The protein below binds the small molecule below.
Small molecule (SMILES): CCN(CC)C(=O)c1ccc([C@H](c2cccc(O)c2)N2C[C@@H](C)N(Cc3ccccc3)C[C@@H]2C)cc1

Sequence of chain 1.A:
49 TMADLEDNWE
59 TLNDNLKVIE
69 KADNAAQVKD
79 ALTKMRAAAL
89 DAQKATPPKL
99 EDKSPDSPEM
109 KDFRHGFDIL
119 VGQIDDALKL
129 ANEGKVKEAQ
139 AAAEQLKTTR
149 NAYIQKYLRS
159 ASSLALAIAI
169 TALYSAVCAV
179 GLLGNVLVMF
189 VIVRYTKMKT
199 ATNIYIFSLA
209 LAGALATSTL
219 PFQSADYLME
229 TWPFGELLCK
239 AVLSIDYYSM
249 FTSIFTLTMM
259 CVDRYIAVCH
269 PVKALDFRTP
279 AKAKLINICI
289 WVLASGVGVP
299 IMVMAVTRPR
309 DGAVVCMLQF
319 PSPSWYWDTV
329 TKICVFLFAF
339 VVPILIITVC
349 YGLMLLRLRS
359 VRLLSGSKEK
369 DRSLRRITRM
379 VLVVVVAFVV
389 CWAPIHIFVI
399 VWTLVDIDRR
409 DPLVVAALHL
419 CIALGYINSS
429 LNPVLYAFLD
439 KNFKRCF

Binding-site contacts:
Ligand atom CAU contacts residue VAL397 of chain 1.A at 3.5 Å (hydrophobic).
Ligand atom CAX contacts residue ILE393 of chain 1.A at 3.8 Å (hydrophobic).
Ligand atom CAE contacts residue ALA214 of chain 1.A at 3.6 Å (hydrophobic).
Ligand atom CAF contacts residue TRP390 of chain 1.A at 3.6 Å (hydrophobic).
Ligand atom CAB contacts residue ASP244 of chain 1.A at 3.6 Å.
Ligand atom CAA contacts residue GLY423 of chain 1.A at 3.7 Å.
Ligand atom CAG contacts residue ASP244 of chain 1.A at 3.4 Å.
Ligand atom CBI contacts residue TRP400 of chain 1.A at 3.6 Å (hydrophobic).
Ligand atom CAO contacts residue ASP244 of chain 1.A at 3.3 Å.
Ligand atom NAH contacts residue ASP244 of chain 1.A at 3.0 Å (salt-bridge).
Ligand atom CAU contacts residue VAL333 of chain 1.A at 3.8 Å (hydrophobic).
Ligand atom OBC contacts residue LYS330 of chain 1.A at 3.4 Å.
Ligand atom CAD contacts residue ASP244 of chain 1.A at 3.3 Å.
Ligand atom CAN contacts residue ILE420 of chain 1.A at 3.5 Å (hydrophobic).
Ligand atom CAD contacts residue MET248 of chain 1.A at 3.5 Å (hydrophobic).
Ligand atom CAS contacts residue TYR245 of chain 1.A at 3.8 Å (hydrophobic).
Ligand atom CAT contacts residue VAL333 of chain 1.A at 3.5 Å (hydrophobic).
Ligand atom CAO contacts residue MET248 of chain 1.A at 3.8 Å (hydrophobic).
Ligand atom CAI contacts residue MET248 of chain 1.A at 3.6 Å (hydrophobic).
Ligand atom CAF contacts residue GLY423 of chain 1.A at 3.7 Å.
Ligand atom CBJ contacts residue VAL397 of chain 1.A at 3.8 Å (hydrophobic).
Ligand atom CAJ contacts residue MET248 of chain 1.A at 3.6 Å (hydrophobic).
Ligand atom CAE contacts residue MET248 of chain 1.A at 3.6 Å (hydrophobic).
Ligand atom CAV contacts residue VAL397 of chain 1.A at 3.8 Å (hydrophobic).
Ligand atom CBG contacts residue LEU416 of chain 1.A at 3.8 Å (hydrophobic).
Ligand atom CAL contacts residue ASP244 of chain 1.A at 3.2 Å.
Ligand atom CAA contacts residue TRP390 of chain 1.A at 3.3 Å (hydrophobic).
Ligand atom CAV contacts residue HIS394 of chain 1.A at 3.7 Å.
Ligand atom CAM contacts residue ASP244 of chain 1.A at 3.6 Å.
Ligand atom CAE contacts residue SER247 of chain 1.A at 3.7 Å.
Ligand atom CAD contacts residue ALA214 of chain 1.A at 3.6 Å (hydrophobic).
Ligand atom CAU contacts residue HIS394 of chain 1.A at 3.7 Å.
Ligand atom OBC contacts residue VAL333 of chain 1.A at 2.9 Å.
Ligand atom CAC contacts residue ASP244 of chain 1.A at 3.0 Å.
Ligand atom CAY contacts residue ILE393 of chain 1.A at 3.6 Å (hydrophobic).
Ligand atom CAG contacts residue TYR424 of chain 1.A at 3.7 Å (hydrophobic).
Ligand atom CAF contacts residue SER427 of chain 1.A at 3.4 Å.
Ligand atom CAE contacts residue SER427 of chain 1.A at 3.7 Å.
Ligand atom CAD contacts residue SER247 of chain 1.A at 3.3 Å.
Ligand atom CBJ contacts residue LEU416 of chain 1.A at 3.6 Å (hydrophobic).